Binding-site contacts:
Ligand atom PA contacts residue HIS77 of chain 1.E at 3.7 Å.
Ligand atom O2A contacts residue ASN65 of chain 1.E at 2.4 Å (h-bond).
Ligand atom C3 contacts residue TRP57 of chain 1.E at 3.8 Å (hydrophobic).
Ligand atom C4 contacts residue SFG1 of chain 1.Y at 2.8 Å.
Ligand atom O2A contacts residue MG1 of chain 1.AA at 2.6 Å.
Ligand atom O1B contacts residue ARG288 of chain 1.E at 3.8 Å.
Ligand atom C6 contacts residue MET204 of chain 1.E at 3.4 Å (hydrophobic).
Ligand atom O1B contacts residue VAL64 of chain 1.E at 3.3 Å.
Ligand atom O1 contacts residue TYR79 of chain 1.E at 3.4 Å (h-bond).
Ligand atom C2 contacts residue SFG1 of chain 1.Y at 3.6 Å.
Ligand atom O1A contacts residue HIS77 of chain 1.E at 3.0 Å (h-bond).
Ligand atom PB contacts residue ARG62 of chain 1.E at 3.7 Å.
Ligand atom O1 contacts residue HIS77 of chain 1.E at 3.5 Å (h-bond).
Ligand atom O3B contacts residue PHE250 of chain 1.E at 3.4 Å.
Ligand atom C5 contacts residue PHE250 of chain 1.E at 3.4 Å (hydrophobic).
Ligand atom O2B contacts residue MG1 of chain 1.AA at 2.8 Å.
Ligand atom O2A contacts residue HIS77 of chain 1.E at 3.4 Å.
Ligand atom O3A contacts residue ARG62 of chain 1.E at 3.2 Å (salt-bridge).
Ligand atom C4 contacts residue TRP57 of chain 1.E at 3.4 Å (hydrophobic).
Ligand atom O2B contacts residue TYR79 of chain 1.E at 3.8 Å.
Ligand atom O1A contacts residue TRP57 of chain 1.E at 3.5 Å.
Ligand atom C4 contacts residue GLU201 of chain 1.E at 3.5 Å.
Ligand atom C2 contacts residue HIS77 of chain 1.E at 3.5 Å.
Ligand atom PB contacts residue ASN65 of chain 1.E at 3.6 Å.
Ligand atom C5 contacts residue TYR205 of chain 1.E at 3.7 Å (hydrophobic).
Ligand atom O1B contacts residue THR295 of chain 1.E at 3.8 Å.
Ligand atom O3B contacts residue TYR79 of chain 1.E at 2.9 Å (h-bond).
Ligand atom C7 contacts residue MET204 of chain 1.E at 3.6 Å (hydrophobic).
Ligand atom C1 contacts residue TYR79 of chain 1.E at 3.0 Å (hydrophobic).
Ligand atom O3B contacts residue ARG288 of chain 1.E at 3.3 Å (salt-bridge).
Ligand atom O1B contacts residue ASN65 of chain 1.E at 3.0 Å (h-bond).
Ligand atom C3 contacts residue SFG1 of chain 1.Y at 3.7 Å.
Ligand atom PA contacts residue ASN65 of chain 1.E at 3.5 Å.
Ligand atom O2B contacts residue ARG288 of chain 1.E at 3.1 Å (salt-bridge).
Ligand atom O3A contacts residue ASN65 of chain 1.E at 3.4 Å (h-bond).
Ligand atom O1B contacts residue ARG62 of chain 1.E at 3.0 Å (salt-bridge).
Ligand atom C9 contacts residue GLU201 of chain 1.E at 3.7 Å.
Ligand atom PB contacts residue ARG288 of chain 1.E at 3.7 Å.
Ligand atom C4 contacts residue TYR205 of chain 1.E at 3.3 Å (hydrophobic).
Ligand atom O2B contacts residue ASN65 of chain 1.E at 3.2 Å (h-bond).

Sequence of chain 1.E:
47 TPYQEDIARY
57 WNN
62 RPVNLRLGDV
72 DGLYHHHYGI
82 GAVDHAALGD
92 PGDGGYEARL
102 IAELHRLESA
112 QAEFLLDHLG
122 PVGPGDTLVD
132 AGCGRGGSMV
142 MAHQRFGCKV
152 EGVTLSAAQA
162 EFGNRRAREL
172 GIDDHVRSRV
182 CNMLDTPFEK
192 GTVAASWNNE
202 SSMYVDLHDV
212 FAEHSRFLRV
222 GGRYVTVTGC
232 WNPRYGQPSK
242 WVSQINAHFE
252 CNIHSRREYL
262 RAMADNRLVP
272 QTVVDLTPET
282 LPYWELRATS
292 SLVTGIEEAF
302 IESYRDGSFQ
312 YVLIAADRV

The protein below binds the small molecule below.
Small molecule (SMILES): CC(C)=CCC/C(C)=C/CO[P](=O)(O)OP(=O)(O)O